Sequence of chain 1.A:
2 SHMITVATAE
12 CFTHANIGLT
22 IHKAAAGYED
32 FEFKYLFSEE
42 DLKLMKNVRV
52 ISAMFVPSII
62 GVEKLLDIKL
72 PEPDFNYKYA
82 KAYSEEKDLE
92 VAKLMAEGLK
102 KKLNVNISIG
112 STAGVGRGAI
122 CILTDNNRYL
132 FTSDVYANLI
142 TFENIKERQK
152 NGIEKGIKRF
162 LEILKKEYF

The protein below binds the small molecule below.
Small molecule (SMILES): Cc1c(O)nc(CC(=O)S)c(C)c1OP(=O)(O)OC[C@H]1O[C@@H](n2cnc3c(=O)[nH]c(N)nc32)[C@H](O)[C@@H]1O

Sequence of chain 1.B:
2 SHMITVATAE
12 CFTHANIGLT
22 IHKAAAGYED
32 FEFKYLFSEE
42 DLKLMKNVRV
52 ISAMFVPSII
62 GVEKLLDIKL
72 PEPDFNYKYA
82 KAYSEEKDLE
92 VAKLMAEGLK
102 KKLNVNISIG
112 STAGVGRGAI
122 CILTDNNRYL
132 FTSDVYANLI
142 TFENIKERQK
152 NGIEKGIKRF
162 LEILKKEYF

Binding-site contacts:
Ligand atom C6 contacts residue GLU30 of chain 1.B at 2.8 Å.
Ligand atom CAM contacts residue ALA114 of chain 1.A at 3.5 Å (hydrophobic).
Ligand atom OAJ contacts residue HIS23 of chain 1.B at 2.8 Å (h-bond).
Ligand atom O6 contacts residue GLU30 of chain 1.B at 2.5 Å (salt-bridge).
Ligand atom PBK contacts residue HIS23 of chain 1.B at 3.5 Å.
Ligand atom NAR contacts residue PHE13 of chain 1.A at 3.6 Å.
Ligand atom O3' contacts residue ALA27 of chain 1.B at 3.7 Å.
Ligand atom CAZ contacts residue ALA114 of chain 1.A at 3.6 Å (hydrophobic).
Ligand atom OAJ contacts residue HIS15 of chain 1.A at 2.8 Å (h-bond).
Ligand atom OAD contacts residue ALA114 of chain 1.A at 2.8 Å (h-bond).
Ligand atom OAD contacts residue CYS12 of chain 1.A at 3.0 Å.
Ligand atom C5' contacts residue LEU140 of chain 1.A at 3.5 Å (hydrophobic).
Ligand atom C2 contacts residue GLU30 of chain 1.B at 3.5 Å.
Ligand atom C2 contacts residue GLY28 of chain 1.B at 3.4 Å.
Ligand atom N7 contacts residue TYR29 of chain 1.B at 3.4 Å.
Ligand atom OAD contacts residue THR113 of chain 1.A at 3.5 Å.
Ligand atom O4' contacts residue PHE143 of chain 1.A at 3.6 Å.
Ligand atom OAJ contacts residue TYR29 of chain 1.B at 2.6 Å (h-bond).
Ligand atom O2' contacts residue ALA27 of chain 1.B at 3.6 Å.
Ligand atom SAK contacts residue PHE13 of chain 1.A at 3.4 Å (h-bond).
Ligand atom O2' contacts residue PHE143 of chain 1.A at 3.6 Å.
Ligand atom C6 contacts residue TYR29 of chain 1.B at 3.7 Å (hydrophobic).
Ligand atom OAE contacts residue ARG149 of chain 1.A at 2.8 Å (salt-bridge).
Ligand atom C8 contacts residue TYR29 of chain 1.B at 3.4 Å (hydrophobic).
Ligand atom OAG contacts residue HIS23 of chain 1.B at 3.2 Å (h-bond).
Ligand atom NAR contacts residue LEU140 of chain 1.A at 3.7 Å.
Ligand atom N1 contacts residue GLY28 of chain 1.B at 3.7 Å.
Ligand atom CAV contacts residue PHE13 of chain 1.A at 3.4 Å (hydrophobic).
Ligand atom N1 contacts residue TYR29 of chain 1.B at 3.5 Å.
Ligand atom CAB contacts residue ILE146 of chain 1.A at 3.5 Å (hydrophobic).
Ligand atom OAE contacts residue PHE13 of chain 1.A at 3.6 Å.
Ligand atom OAT contacts residue HIS15 of chain 1.A at 3.0 Å (h-bond).
Ligand atom PBK contacts residue HIS15 of chain 1.A at 3.6 Å.
Ligand atom CAV contacts residue CYS12 of chain 1.A at 2.8 Å (hydrophobic).
Ligand atom N2 contacts residue GLY28 of chain 1.B at 3.0 Å (h-bond).
Ligand atom SAK contacts residue CYS12 of chain 1.A at 1.7 Å.
Ligand atom OAD contacts residue PHE13 of chain 1.A at 3.0 Å (h-bond).
Ligand atom CBB contacts residue PHE13 of chain 1.A at 3.5 Å (hydrophobic).
Ligand atom N1 contacts residue GLU30 of chain 1.B at 2.3 Å (salt-bridge).
Ligand atom NAR contacts residue ALA114 of chain 1.A at 2.8 Å (h-bond).